Sequence of chain 1.B:
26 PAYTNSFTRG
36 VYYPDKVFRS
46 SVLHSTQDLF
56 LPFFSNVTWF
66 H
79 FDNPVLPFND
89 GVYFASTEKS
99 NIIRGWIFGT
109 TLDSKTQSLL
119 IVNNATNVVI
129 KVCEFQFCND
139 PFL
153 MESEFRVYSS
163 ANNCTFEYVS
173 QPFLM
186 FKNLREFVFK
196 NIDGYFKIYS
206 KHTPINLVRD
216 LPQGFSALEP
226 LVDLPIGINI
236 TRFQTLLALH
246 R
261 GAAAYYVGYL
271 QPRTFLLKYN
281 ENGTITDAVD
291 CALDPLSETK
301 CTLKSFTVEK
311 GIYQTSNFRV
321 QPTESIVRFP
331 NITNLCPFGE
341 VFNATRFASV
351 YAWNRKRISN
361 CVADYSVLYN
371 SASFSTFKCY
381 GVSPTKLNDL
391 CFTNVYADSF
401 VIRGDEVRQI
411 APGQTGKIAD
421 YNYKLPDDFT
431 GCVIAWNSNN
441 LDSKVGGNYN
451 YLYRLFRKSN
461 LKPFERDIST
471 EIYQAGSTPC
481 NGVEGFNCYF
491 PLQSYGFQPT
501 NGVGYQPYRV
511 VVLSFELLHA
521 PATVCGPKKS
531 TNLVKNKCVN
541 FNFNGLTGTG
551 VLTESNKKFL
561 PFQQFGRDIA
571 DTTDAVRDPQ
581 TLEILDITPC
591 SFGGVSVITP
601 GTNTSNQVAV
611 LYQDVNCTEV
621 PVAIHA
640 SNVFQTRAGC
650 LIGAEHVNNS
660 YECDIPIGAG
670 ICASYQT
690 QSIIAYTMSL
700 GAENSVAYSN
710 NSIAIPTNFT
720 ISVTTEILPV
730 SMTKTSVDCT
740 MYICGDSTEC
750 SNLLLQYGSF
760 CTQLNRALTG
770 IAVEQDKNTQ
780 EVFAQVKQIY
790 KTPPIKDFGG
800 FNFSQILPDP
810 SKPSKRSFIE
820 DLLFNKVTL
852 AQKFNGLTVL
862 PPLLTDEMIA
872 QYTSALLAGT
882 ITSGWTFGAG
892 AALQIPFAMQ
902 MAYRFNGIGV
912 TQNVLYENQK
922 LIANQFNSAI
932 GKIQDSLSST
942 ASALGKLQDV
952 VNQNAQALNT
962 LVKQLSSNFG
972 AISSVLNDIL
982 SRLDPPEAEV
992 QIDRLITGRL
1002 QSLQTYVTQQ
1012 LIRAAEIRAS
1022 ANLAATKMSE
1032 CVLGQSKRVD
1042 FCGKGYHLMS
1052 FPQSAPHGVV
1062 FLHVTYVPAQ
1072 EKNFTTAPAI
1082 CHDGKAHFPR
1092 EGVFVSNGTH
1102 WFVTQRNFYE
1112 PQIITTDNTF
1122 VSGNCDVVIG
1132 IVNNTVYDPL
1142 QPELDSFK

The protein below binds the small molecule below.
Small molecule (SMILES): CC(=O)N[C@@H]1[C@@H](O)[C@H](O)[C@@H](CO)O[C@H]1O

Sequence of chain 1.D:
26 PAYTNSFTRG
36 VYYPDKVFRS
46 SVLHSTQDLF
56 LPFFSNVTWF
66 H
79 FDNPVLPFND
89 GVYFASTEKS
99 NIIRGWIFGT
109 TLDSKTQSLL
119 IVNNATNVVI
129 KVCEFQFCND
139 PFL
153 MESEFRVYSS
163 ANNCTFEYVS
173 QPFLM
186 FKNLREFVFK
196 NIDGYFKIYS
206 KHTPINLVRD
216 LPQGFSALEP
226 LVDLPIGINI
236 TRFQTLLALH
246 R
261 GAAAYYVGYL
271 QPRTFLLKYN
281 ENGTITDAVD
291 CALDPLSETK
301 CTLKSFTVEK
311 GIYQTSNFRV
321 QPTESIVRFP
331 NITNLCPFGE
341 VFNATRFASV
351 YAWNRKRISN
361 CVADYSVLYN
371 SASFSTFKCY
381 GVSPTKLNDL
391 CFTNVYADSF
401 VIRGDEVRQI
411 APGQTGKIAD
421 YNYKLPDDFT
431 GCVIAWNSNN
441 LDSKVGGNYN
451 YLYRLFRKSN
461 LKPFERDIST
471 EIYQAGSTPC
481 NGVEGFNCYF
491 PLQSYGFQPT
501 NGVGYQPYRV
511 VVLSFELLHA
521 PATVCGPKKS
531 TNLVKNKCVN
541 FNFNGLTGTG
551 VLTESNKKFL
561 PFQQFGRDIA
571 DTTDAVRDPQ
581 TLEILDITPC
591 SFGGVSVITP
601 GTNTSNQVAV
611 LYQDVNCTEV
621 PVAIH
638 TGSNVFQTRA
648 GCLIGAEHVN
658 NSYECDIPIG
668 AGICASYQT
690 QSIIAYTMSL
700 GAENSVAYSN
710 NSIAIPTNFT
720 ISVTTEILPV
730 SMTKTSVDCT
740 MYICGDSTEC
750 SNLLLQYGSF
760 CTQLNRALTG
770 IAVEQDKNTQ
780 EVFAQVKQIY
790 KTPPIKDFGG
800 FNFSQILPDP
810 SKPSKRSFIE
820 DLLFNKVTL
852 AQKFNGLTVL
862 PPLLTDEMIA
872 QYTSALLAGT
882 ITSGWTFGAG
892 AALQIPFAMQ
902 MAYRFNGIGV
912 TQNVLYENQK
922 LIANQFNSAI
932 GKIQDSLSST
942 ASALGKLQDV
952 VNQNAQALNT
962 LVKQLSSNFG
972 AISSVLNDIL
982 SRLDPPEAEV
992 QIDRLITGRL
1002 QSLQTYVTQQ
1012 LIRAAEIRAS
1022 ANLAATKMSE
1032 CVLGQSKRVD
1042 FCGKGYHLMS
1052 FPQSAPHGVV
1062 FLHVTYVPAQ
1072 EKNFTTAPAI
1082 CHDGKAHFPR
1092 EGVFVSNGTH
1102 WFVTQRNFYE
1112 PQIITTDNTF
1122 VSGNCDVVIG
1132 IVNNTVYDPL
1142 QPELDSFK

Binding-site contacts:
Ligand atom O7 contacts residue ASN1074 of chain 1.B at 4.3 Å.
Ligand atom C7 contacts residue GLN895 of chain 1.D at 4.2 Å.
Ligand atom O7 contacts residue ALA706 of chain 1.B at 3.3 Å.
Ligand atom C7 contacts residue ASN1074 of chain 1.B at 3.5 Å.
Ligand atom C4 contacts residue ASN1074 of chain 1.B at 4.2 Å.
Ligand atom C7 contacts residue ALA706 of chain 1.B at 4.3 Å (hydrophobic).
Ligand atom C1 contacts residue ASN1074 of chain 1.B at 1.4 Å.
Ligand atom C8 contacts residue ASN1074 of chain 1.B at 3.6 Å.
Ligand atom N2 contacts residue ASN1074 of chain 1.B at 2.9 Å (h-bond).
Ligand atom C2 contacts residue ASN1074 of chain 1.B at 2.5 Å.
Ligand atom C5 contacts residue ASN1074 of chain 1.B at 3.7 Å.
Ligand atom O7 contacts residue GLN895 of chain 1.D at 3.9 Å.
Ligand atom O5 contacts residue ASN1074 of chain 1.B at 2.4 Å (h-bond).
Ligand atom C3 contacts residue ASN1074 of chain 1.B at 3.8 Å.